Binding-site contacts:
Ligand atom O1 contacts residue LYS350 of chain 1.D at 3.6 Å.
Ligand atom C4 contacts residue ALA315 of chain 1.D at 3.5 Å (hydrophobic).
Ligand atom C10 contacts residue LYS350 of chain 1.D at 3.6 Å.
Ligand atom C10 contacts residue ASN256 of chain 1.D at 3.8 Å.
Ligand atom C12 contacts residue VAL313 of chain 1.D at 3.5 Å (hydrophobic).
Ligand atom C3 contacts residue CYS239 of chain 1.D at 3.6 Å (hydrophobic).
Ligand atom C4 contacts residue ALA314 of chain 1.D at 3.8 Å (hydrophobic).
Ligand atom N4 contacts residue LEU253 of chain 1.D at 3.5 Å.
Ligand atom C1 contacts residue LEU253 of chain 1.D at 3.7 Å (hydrophobic).
Ligand atom N1 contacts residue CYS239 of chain 1.D at 3.6 Å.
Ligand atom C17 contacts residue LYS252 of chain 1.D at 3.9 Å.
Ligand atom C5 contacts residue ALA314 of chain 1.D at 3.6 Å (hydrophobic).
Ligand atom O1 contacts residue ASN256 of chain 1.D at 3.8 Å.
Ligand atom C4 contacts residue ALA352 of chain 1.D at 3.8 Å (hydrophobic).
Ligand atom C9 contacts residue ALA314 of chain 1.D at 3.9 Å (hydrophobic).
Ligand atom C5 contacts residue LYS350 of chain 1.D at 3.9 Å.
Ligand atom C7 contacts residue LEU253 of chain 1.D at 3.9 Å (hydrophobic).
Ligand atom N4 contacts residue ALA248 of chain 1.D at 3.5 Å.
Ligand atom C15 contacts residue THR179 of chain 1.C at 2.9 Å.
Ligand atom C1 contacts residue ALA248 of chain 1.D at 3.7 Å (hydrophobic).
Ligand atom C13 contacts residue THR179 of chain 1.C at 3.4 Å.
Ligand atom CL1 contacts residue LEU253 of chain 1.D at 3.9 Å.
Ligand atom C11 contacts residue ASN256 of chain 1.D at 3.3 Å.
Ligand atom CL1 contacts residue ALA248 of chain 1.D at 3.9 Å.
Ligand atom C15 contacts residue ASN101 of chain 1.C at 3.9 Å.
Ligand atom C13 contacts residue LYS350 of chain 1.D at 3.9 Å.
Ligand atom CL1 contacts residue LEU240 of chain 1.D at 3.5 Å.
Ligand atom C11 contacts residue LYS350 of chain 1.D at 3.5 Å.
Ligand atom C14 contacts residue ASN256 of chain 1.D at 3.5 Å.
Ligand atom C15 contacts residue ASN256 of chain 1.D at 3.3 Å.
Ligand atom C2 contacts residue CYS239 of chain 1.D at 3.9 Å (hydrophobic).
Ligand atom C14 contacts residue THR179 of chain 1.C at 3.6 Å.
Ligand atom C3 contacts residue ILE316 of chain 1.D at 3.4 Å (hydrophobic).
Ligand atom C12 contacts residue ASN348 of chain 1.D at 3.5 Å.
Ligand atom N2 contacts residue LYS350 of chain 1.D at 3.9 Å.
Ligand atom C12 contacts residue LYS350 of chain 1.D at 3.9 Å.
Ligand atom C13 contacts residue ASN256 of chain 1.D at 3.2 Å.
Ligand atom N2 contacts residue ALA314 of chain 1.D at 3.9 Å.
Ligand atom C4 contacts residue ILE316 of chain 1.D at 3.7 Å (hydrophobic).
Ligand atom C10 contacts residue MET257 of chain 1.D at 3.9 Å (hydrophobic).

Sequence of chain 1.D:
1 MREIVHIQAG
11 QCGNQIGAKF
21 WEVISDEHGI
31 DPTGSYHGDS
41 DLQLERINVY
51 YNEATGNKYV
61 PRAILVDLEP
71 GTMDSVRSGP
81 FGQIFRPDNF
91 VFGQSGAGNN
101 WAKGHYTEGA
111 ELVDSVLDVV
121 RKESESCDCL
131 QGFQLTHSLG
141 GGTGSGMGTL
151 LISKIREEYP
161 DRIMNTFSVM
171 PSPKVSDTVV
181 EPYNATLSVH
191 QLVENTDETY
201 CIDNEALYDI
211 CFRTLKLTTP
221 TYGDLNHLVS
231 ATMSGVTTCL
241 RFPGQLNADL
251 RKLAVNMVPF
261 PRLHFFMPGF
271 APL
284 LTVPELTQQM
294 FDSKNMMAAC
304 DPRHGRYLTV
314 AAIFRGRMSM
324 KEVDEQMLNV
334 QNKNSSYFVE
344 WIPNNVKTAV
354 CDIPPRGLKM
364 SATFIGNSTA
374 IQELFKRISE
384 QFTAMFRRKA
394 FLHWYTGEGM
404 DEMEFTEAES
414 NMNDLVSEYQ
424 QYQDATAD

Sequence of chain 1.C:
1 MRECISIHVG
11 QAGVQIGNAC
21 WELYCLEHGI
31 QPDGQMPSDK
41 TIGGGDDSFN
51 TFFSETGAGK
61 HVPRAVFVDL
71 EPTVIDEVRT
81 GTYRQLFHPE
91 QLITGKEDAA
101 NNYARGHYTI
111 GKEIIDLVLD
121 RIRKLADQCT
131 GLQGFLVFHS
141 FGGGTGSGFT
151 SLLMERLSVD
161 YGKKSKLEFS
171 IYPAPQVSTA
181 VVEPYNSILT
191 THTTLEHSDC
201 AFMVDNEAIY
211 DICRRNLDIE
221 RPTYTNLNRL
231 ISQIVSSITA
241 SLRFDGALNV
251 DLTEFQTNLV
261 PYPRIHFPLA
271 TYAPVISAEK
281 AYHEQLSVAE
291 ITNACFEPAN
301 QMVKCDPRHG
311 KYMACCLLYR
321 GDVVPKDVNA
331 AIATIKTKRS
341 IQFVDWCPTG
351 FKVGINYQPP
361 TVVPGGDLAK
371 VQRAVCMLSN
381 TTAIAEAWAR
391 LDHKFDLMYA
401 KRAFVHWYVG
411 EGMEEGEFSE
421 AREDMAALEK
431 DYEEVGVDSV

The small molecule below binds the protein below.
Small molecule (SMILES): COc1ccc2c(c1)CCCN2c1nc(Cl)nc2cccnc12